Binding-site contacts:
Ligand atom C7 contacts residue ASN125 of chain 1.A at 2.9 Å.
Ligand atom N2 contacts residue ASN125 of chain 1.A at 2.9 Å (h-bond).
Ligand atom C4 contacts residue ASN125 of chain 1.A at 4.3 Å.
Ligand atom O7 contacts residue ASN122 of chain 1.A at 3.0 Å (h-bond).
Ligand atom O7 contacts residue ALA123 of chain 1.A at 3.4 Å (h-bond).
Ligand atom O7 contacts residue THR124 of chain 1.A at 3.6 Å.
Ligand atom O5 contacts residue ASN122 of chain 1.A at 4.3 Å.
Ligand atom C8 contacts residue ALA123 of chain 1.A at 3.8 Å (hydrophobic).
Ligand atom O3 contacts residue ASN122 of chain 1.A at 3.1 Å (h-bond).
Ligand atom N2 contacts residue ASN122 of chain 1.A at 4.1 Å.
Ligand atom C2 contacts residue ASN122 of chain 1.A at 3.3 Å.
Ligand atom C3 contacts residue ASN122 of chain 1.A at 3.5 Å.
Ligand atom C2 contacts residue ASN125 of chain 1.A at 2.6 Å.
Ligand atom C4 contacts residue ASN122 of chain 1.A at 3.6 Å.
Ligand atom C3 contacts residue ASN125 of chain 1.A at 3.9 Å.
Ligand atom C8 contacts residue ASN125 of chain 1.A at 3.9 Å.
Ligand atom C1 contacts residue ASN122 of chain 1.A at 4.3 Å.
Ligand atom C1 contacts residue ASN125 of chain 1.A at 1.4 Å.
Ligand atom C7 contacts residue ALA123 of chain 1.A at 4.0 Å (hydrophobic).
Ligand atom O7 contacts residue ASN125 of chain 1.A at 2.8 Å (h-bond).
Ligand atom C7 contacts residue THR124 of chain 1.A at 4.0 Å.
Ligand atom C7 contacts residue ASN122 of chain 1.A at 4.0 Å.
Ligand atom C8 contacts residue THR124 of chain 1.A at 3.4 Å.
Ligand atom C5 contacts residue ASN125 of chain 1.A at 3.6 Å.
Ligand atom O5 contacts residue ASN125 of chain 1.A at 2.4 Å (h-bond).

The small molecule below binds the protein below.
Small molecule (SMILES): CC(=O)N[C@@H]1[C@@H](O)[C@H](O)[C@@H](CO)O[C@H]1O

Sequence of chain 1.A:
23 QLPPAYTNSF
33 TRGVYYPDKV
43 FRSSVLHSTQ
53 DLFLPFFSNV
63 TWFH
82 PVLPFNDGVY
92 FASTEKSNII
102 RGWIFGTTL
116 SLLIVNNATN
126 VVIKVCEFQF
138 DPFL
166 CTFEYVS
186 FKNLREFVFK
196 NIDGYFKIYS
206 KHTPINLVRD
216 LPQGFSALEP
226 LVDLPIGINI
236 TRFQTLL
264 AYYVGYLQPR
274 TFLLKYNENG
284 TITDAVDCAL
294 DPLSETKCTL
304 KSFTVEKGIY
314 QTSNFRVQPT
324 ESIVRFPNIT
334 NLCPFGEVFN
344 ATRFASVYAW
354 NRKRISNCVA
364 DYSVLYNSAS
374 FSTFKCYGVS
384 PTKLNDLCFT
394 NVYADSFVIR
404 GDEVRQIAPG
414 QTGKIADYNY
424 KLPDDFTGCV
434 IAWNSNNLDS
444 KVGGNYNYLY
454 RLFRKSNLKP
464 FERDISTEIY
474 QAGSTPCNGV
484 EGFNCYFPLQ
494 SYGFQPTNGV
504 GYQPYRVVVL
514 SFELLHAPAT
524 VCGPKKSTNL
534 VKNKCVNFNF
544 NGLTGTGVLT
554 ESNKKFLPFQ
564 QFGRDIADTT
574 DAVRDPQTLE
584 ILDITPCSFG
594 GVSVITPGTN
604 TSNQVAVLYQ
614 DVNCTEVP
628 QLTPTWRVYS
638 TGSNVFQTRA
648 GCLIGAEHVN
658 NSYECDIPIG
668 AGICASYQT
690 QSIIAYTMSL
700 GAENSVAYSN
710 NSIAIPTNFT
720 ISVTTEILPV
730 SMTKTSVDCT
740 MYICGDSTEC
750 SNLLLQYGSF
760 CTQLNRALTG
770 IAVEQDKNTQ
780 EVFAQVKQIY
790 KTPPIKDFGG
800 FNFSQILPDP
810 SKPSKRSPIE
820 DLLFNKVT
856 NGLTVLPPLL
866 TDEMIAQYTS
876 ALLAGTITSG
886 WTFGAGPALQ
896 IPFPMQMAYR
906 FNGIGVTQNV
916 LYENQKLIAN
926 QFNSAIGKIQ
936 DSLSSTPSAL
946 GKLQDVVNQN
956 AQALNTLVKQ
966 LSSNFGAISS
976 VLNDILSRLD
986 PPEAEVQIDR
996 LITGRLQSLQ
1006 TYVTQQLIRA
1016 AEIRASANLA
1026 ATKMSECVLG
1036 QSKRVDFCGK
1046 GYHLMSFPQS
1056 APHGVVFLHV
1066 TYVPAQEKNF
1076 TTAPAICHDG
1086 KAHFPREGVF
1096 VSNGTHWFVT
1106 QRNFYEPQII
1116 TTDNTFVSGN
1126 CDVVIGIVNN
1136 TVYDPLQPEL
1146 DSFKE